A small-molecule ligand and the protein it binds are described below.
Small molecule (SMILES): CCO/N=C/c1ccc(OCCCCCN2CCN(c3ccncc3)C2=O)cc1

Binding-site contacts:
Ligand atom CAP contacts residue PHE135 of chain 4.A at 3.6 Å (hydrophobic).
Ligand atom CAG contacts residue TRP203 of chain 4.A at 3.6 Å (hydrophobic).
Ligand atom CAF contacts residue ASP112 of chain 4.A at 3.6 Å.
Ligand atom CAS contacts residue TYR201 of chain 4.A at 3.7 Å (hydrophobic).
Ligand atom CAP contacts residue ILE111 of chain 4.A at 3.6 Å (hydrophobic).
Ligand atom CAG contacts residue ASN228 of chain 4.A at 3.2 Å.
Ligand atom OAB contacts residue ILE113 of chain 4.A at 3.2 Å (h-bond).
Ligand atom CAD contacts residue ASP112 of chain 4.A at 3.7 Å.
Ligand atom CAL contacts residue PRO177 of chain 4.A at 3.7 Å (hydrophobic).
Ligand atom OAW contacts residue ILE111 of chain 4.A at 3.9 Å.
Ligand atom OAW contacts residue MET195 of chain 4.A at 3.3 Å.
Ligand atom CAL contacts residue PHE155 of chain 4.A at 3.7 Å (hydrophobic).
Ligand atom CAS contacts residue TRP203 of chain 4.A at 3.5 Å (hydrophobic).
Ligand atom CAC contacts residue PHE137 of chain 4.A at 3.8 Å (hydrophobic).
Ligand atom CAA contacts residue PRO177 of chain 4.A at 3.3 Å (hydrophobic).
Ligand atom CAG contacts residue GLN202 of chain 4.A at 3.5 Å.
Ligand atom NAT contacts residue PHE155 of chain 4.A at 3.9 Å.
Ligand atom CAD contacts residue THR114 of chain 4.A at 3.6 Å.
Ligand atom CAE contacts residue GLN202 of chain 4.A at 3.4 Å.
Ligand atom CAI contacts residue PHE135 of chain 4.A at 3.7 Å (hydrophobic).
Ligand atom CAE contacts residue ASN228 of chain 4.A at 3.4 Å.
Ligand atom CAA contacts residue VAL179 of chain 4.A at 3.3 Å (hydrophobic).
Ligand atom NBC contacts residue TRP203 of chain 4.A at 3.2 Å.
Ligand atom CAF contacts residue TRP203 of chain 4.A at 3.8 Å (hydrophobic).
Ligand atom CAA contacts residue TYR153 of chain 4.A at 3.7 Å (hydrophobic).
Ligand atom CAC contacts residue PHE233 of chain 4.A at 3.9 Å (hydrophobic).
Ligand atom CAH contacts residue PHE155 of chain 4.A at 3.7 Å (hydrophobic).
Ligand atom CAI contacts residue VAL192 of chain 4.A at 3.9 Å (hydrophobic).
Ligand atom NBB contacts residue TRP203 of chain 4.A at 3.9 Å.
Ligand atom CAK contacts residue PHE135 of chain 4.A at 3.6 Å (hydrophobic).
Ligand atom CBA contacts residue TRP203 of chain 4.A at 3.3 Å (hydrophobic).
Ligand atom CAR contacts residue TYR201 of chain 4.A at 3.5 Å (hydrophobic).
Ligand atom CAX contacts residue TRP203 of chain 4.A at 3.5 Å (hydrophobic).
Ligand atom CAJ contacts residue PHE155 of chain 4.A at 3.8 Å (hydrophobic).
Ligand atom CAA contacts residue SER178 of chain 4.A at 3.5 Å.
Ligand atom CAN contacts residue ILE111 of chain 4.A at 3.8 Å (hydrophobic).
Ligand atom CBA contacts residue ASN228 of chain 4.A at 3.8 Å.
Ligand atom CAS contacts residue ASN228 of chain 4.A at 3.7 Å.
Ligand atom OAB contacts residue ASP112 of chain 4.A at 3.6 Å.
Ligand atom OAB contacts residue TRP203 of chain 4.A at 3.8 Å.

Sequence of chain 4.C:
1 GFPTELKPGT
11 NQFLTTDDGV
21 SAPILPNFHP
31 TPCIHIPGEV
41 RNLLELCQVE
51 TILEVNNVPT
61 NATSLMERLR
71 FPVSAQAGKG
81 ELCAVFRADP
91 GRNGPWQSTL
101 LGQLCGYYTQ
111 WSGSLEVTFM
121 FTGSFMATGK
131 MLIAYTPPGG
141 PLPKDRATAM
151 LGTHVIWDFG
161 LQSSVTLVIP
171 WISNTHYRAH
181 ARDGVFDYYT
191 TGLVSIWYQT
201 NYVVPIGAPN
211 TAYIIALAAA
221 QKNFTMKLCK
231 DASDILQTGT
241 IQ

Sequence of chain 4.A:
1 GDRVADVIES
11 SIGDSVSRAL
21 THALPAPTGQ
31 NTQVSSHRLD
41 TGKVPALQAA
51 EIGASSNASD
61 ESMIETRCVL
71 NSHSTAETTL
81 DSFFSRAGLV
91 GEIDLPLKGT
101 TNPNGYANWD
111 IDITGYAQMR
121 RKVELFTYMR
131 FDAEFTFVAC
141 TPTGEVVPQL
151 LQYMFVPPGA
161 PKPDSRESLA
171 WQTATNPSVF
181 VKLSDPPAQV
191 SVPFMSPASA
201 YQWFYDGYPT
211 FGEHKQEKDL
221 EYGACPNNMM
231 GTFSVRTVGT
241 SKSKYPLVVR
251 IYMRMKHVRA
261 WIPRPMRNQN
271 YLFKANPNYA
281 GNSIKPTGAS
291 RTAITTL

Sequence of chain 3.C:
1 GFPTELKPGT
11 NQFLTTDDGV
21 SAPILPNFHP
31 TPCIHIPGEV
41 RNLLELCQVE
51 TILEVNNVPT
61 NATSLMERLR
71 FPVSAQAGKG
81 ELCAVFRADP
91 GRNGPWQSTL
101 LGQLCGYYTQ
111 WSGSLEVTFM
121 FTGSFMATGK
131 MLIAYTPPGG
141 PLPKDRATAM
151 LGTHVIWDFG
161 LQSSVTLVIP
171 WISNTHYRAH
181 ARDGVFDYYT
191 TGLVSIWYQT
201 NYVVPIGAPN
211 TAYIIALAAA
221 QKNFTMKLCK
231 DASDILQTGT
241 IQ